The protein below binds the small molecule below.
Small molecule (SMILES): C[C@@H]1O[C@H](O)[C@@H](O)[C@H](O)[C@@H]1O

Sequence of chain 1.B:
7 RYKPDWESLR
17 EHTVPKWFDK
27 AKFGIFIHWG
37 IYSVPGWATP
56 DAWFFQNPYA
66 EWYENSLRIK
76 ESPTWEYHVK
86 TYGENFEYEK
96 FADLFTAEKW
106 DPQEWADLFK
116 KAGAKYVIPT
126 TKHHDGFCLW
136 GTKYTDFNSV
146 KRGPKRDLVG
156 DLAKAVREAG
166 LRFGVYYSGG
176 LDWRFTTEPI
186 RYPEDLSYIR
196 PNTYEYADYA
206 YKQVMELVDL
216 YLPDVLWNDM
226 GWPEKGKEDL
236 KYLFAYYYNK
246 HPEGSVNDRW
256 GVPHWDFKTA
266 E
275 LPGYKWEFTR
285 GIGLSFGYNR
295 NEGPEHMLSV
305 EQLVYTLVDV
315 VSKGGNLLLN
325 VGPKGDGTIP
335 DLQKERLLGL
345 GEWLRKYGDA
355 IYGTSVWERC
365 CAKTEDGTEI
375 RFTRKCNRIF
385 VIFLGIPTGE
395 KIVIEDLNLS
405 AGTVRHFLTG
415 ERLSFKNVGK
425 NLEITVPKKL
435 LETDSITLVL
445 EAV

Binding-site contacts:
Ligand atom C3 contacts residue HIS128 of chain 1.B at 3.9 Å.
Ligand atom C6 contacts residue GLU266 of chain 1.B at 4.2 Å.
Ligand atom C5 contacts residue HIS34 of chain 1.B at 4.1 Å.
Ligand atom O4 contacts residue TYR171 of chain 1.B at 3.5 Å (h-bond).
Ligand atom C6 contacts residue PHE32 of chain 1.B at 3.5 Å (hydrophobic).
Ligand atom C4 contacts residue HIS34 of chain 1.B at 3.3 Å.
Ligand atom O3 contacts residue GLU66 of chain 1.B at 2.3 Å (salt-bridge).
Ligand atom O1 contacts residue MET225 of chain 1.B at 4.2 Å.
Ligand atom C3 contacts residue TYR64 of chain 1.B at 4.3 Å (hydrophobic).
Ligand atom O2 contacts residue ASP224 of chain 1.B at 4.1 Å.
Ligand atom C1 contacts residue GLU266 of chain 1.B at 3.5 Å.
Ligand atom O4 contacts residue HIS128 of chain 1.B at 2.8 Å (h-bond).
Ligand atom O1 contacts residue ARG254 of chain 1.B at 3.3 Å (salt-bridge).
Ligand atom C4 contacts residue HIS128 of chain 1.B at 3.8 Å.
Ligand atom C5 contacts residue GLU266 of chain 1.B at 3.7 Å.
Ligand atom C1 contacts residue ARG254 of chain 1.B at 4.0 Å.
Ligand atom O2 contacts residue HIS129 of chain 1.B at 3.1 Å (h-bond).
Ligand atom C1 contacts residue ASP224 of chain 1.B at 3.5 Å.
Ligand atom C2 contacts residue HIS129 of chain 1.B at 3.6 Å.
Ligand atom O5 contacts residue ASP224 of chain 1.B at 3.5 Å (salt-bridge).
Ligand atom O3 contacts residue HIS128 of chain 1.B at 2.9 Å.
Ligand atom O3 contacts residue HIS129 of chain 1.B at 3.9 Å.
Ligand atom C4 contacts residue PHE290 of chain 1.B at 4.0 Å (hydrophobic).
Ligand atom O1 contacts residue GLU266 of chain 1.B at 3.9 Å.
Ligand atom O5 contacts residue ARG254 of chain 1.B at 3.5 Å (salt-bridge).
Ligand atom C5 contacts residue PHE290 of chain 1.B at 4.0 Å (hydrophobic).
Ligand atom O4 contacts residue HIS34 of chain 1.B at 2.6 Å (h-bond).
Ligand atom O1 contacts residue ASP224 of chain 1.B at 2.9 Å (salt-bridge).
Ligand atom O3 contacts residue TRP67 of chain 1.B at 3.3 Å (h-bond).
Ligand atom C3 contacts residue GLU66 of chain 1.B at 3.3 Å.
Ligand atom C3 contacts residue TRP67 of chain 1.B at 4.2 Å (hydrophobic).
Ligand atom C6 contacts residue HIS34 of chain 1.B at 3.8 Å.
Ligand atom C2 contacts residue ASP224 of chain 1.B at 3.4 Å.
Ligand atom O3 contacts residue TYR64 of chain 1.B at 4.3 Å.
Ligand atom O5 contacts residue GLU266 of chain 1.B at 3.3 Å (salt-bridge).
Ligand atom C4 contacts residue GLU66 of chain 1.B at 3.8 Å.
Ligand atom C6 contacts residue PHE290 of chain 1.B at 3.9 Å (hydrophobic).
Ligand atom O2 contacts residue TRP67 of chain 1.B at 3.4 Å (h-bond).
Ligand atom O4 contacts residue ASP224 of chain 1.B at 4.0 Å.
Ligand atom C2 contacts residue TRP67 of chain 1.B at 4.3 Å (hydrophobic).